Binding-site contacts:
Ligand atom C2 contacts residue SER419 of chain 1.E at 4.3 Å.
Ligand atom C7 contacts residue ASN241 of chain 1.E at 3.4 Å.
Ligand atom C5 contacts residue ASN241 of chain 1.E at 3.9 Å.
Ligand atom N2 contacts residue NAG1 of chain 1.HB at 3.1 Å (h-bond).
Ligand atom C3 contacts residue ASN241 of chain 1.E at 3.9 Å.
Ligand atom O7 contacts residue ASN241 of chain 1.E at 3.5 Å (h-bond).
Ligand atom O5 contacts residue ASN241 of chain 1.E at 2.5 Å (h-bond).
Ligand atom O6 contacts residue GLU190 of chain 1.E at 3.0 Å (salt-bridge).
Ligand atom O4 contacts residue SER418 of chain 1.E at 3.7 Å.
Ligand atom C7 contacts residue ARG231 of chain 1.E at 4.0 Å.
Ligand atom C8 contacts residue SER418 of chain 1.E at 3.8 Å.
Ligand atom O6 contacts residue CYS355 of chain 1.E at 4.2 Å.
Ligand atom N2 contacts residue ASN241 of chain 1.E at 3.0 Å (h-bond).
Ligand atom C1 contacts residue ASN241 of chain 1.E at 1.5 Å.
Ligand atom C4 contacts residue CYS417 of chain 1.E at 4.3 Å (hydrophobic).
Ligand atom C7 contacts residue SER418 of chain 1.E at 3.8 Å.
Ligand atom C5 contacts residue GLU190 of chain 1.E at 4.2 Å.
Ligand atom C2 contacts residue ASN241 of chain 1.E at 2.6 Å.
Ligand atom C4 contacts residue SER418 of chain 1.E at 3.3 Å.
Ligand atom O5 contacts residue CYS417 of chain 1.E at 4.0 Å.
Ligand atom O7 contacts residue ARG231 of chain 1.E at 3.6 Å.
Ligand atom O7 contacts residue ARG416 of chain 1.E at 4.3 Å.
Ligand atom O3 contacts residue SER418 of chain 1.E at 2.9 Å (h-bond).
Ligand atom C8 contacts residue ARG231 of chain 1.E at 3.5 Å.
Ligand atom C3 contacts residue SER418 of chain 1.E at 3.4 Å.
Ligand atom C6 contacts residue ASN354 of chain 1.E at 3.9 Å.
Ligand atom C6 contacts residue CYS417 of chain 1.E at 4.2 Å (hydrophobic).
Ligand atom C6 contacts residue GLY356 of chain 1.E at 4.0 Å.
Ligand atom C8 contacts residue NAG1 of chain 1.HB at 3.5 Å.
Ligand atom C6 contacts residue GLU190 of chain 1.E at 3.8 Å.
Ligand atom O6 contacts residue GLY356 of chain 1.E at 3.6 Å.
Ligand atom C2 contacts residue SER418 of chain 1.E at 3.7 Å.
Ligand atom N2 contacts residue SER418 of chain 1.E at 4.3 Å.
Ligand atom O5 contacts residue SER419 of chain 1.E at 4.3 Å.
Ligand atom O4 contacts residue CYS417 of chain 1.E at 3.6 Å.
Ligand atom C7 contacts residue NAG1 of chain 1.HB at 3.8 Å.
Ligand atom C2 contacts residue NAG1 of chain 1.HB at 4.1 Å.
Ligand atom O7 contacts residue CYS417 of chain 1.E at 3.9 Å.
Ligand atom O7 contacts residue SER418 of chain 1.E at 3.1 Å (h-bond).
Ligand atom O6 contacts residue ASN354 of chain 1.E at 3.0 Å (h-bond).

A protein and the small-molecule ligand that binds it are described below.
Small molecule (SMILES): CC(=O)N[C@H]1[C@H](O[C@H]2[C@H](O)[C@@H](NC(C)=O)CO[C@@H]2CO)O[C@H](CO)[C@@H](O[C@@H]2O[C@H](CO)[C@@H](O)[C@H](O)[C@@H]2O)[C@@H]1O

Sequence of chain 1.E:
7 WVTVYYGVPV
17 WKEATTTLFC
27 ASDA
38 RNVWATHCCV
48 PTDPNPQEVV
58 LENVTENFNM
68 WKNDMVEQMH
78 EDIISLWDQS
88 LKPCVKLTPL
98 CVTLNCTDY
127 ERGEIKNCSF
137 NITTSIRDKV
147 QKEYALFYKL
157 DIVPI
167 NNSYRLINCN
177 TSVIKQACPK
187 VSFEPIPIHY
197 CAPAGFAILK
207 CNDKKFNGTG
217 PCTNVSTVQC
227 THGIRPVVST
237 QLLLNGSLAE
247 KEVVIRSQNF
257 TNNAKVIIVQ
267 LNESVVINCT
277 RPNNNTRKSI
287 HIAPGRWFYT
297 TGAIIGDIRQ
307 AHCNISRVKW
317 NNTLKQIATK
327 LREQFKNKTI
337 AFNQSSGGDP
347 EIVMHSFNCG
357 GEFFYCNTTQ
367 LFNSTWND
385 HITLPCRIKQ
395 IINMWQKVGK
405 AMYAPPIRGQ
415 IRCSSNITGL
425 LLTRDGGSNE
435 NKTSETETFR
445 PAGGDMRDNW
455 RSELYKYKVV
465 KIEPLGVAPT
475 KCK